Sequence of chain 1.A:
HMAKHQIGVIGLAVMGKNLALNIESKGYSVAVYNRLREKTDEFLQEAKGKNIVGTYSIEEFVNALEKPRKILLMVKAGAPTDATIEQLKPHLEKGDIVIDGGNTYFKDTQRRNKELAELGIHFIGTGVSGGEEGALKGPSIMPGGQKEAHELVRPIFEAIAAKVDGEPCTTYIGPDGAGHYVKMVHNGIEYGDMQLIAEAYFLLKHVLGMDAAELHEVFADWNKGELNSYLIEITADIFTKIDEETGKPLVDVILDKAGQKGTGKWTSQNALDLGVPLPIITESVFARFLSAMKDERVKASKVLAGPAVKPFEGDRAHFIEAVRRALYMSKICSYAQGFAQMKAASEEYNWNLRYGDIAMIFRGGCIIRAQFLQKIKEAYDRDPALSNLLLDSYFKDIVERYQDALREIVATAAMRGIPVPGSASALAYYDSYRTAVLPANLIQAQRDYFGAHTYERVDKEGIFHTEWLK

Sequence of chain 1.B:
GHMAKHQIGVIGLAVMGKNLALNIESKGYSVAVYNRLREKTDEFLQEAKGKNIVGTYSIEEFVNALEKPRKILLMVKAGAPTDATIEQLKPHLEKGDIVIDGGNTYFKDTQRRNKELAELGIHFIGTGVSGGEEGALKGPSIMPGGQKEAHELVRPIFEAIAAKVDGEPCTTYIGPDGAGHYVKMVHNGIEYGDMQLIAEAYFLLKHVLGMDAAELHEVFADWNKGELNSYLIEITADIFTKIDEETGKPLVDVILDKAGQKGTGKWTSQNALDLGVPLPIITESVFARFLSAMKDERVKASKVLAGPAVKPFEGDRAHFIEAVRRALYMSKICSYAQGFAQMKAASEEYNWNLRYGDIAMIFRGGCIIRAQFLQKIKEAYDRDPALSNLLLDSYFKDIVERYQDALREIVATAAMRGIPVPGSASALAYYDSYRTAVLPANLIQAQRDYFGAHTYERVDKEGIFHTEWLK

Binding-site contacts:
Ligand atom O1A contacts residue ASN188 of chain 1.A at 3.0 Å (h-bond).
Ligand atom O3P contacts residue ARG448 of chain 1.B at 3.3 Å (salt-bridge).
Ligand atom O1A contacts residue LYS184 of chain 1.A at 2.8 Å (salt-bridge).
Ligand atom O4 contacts residue ASN188 of chain 1.A at 3.2 Å (h-bond).
Ligand atom C2 contacts residue LYS184 of chain 1.A at 3.1 Å.
Ligand atom C1 contacts residue GLY131 of chain 1.A at 4.1 Å.
Ligand atom C6 contacts residue GLU191 of chain 1.A at 4.0 Å.
Ligand atom C1 contacts residue LYS184 of chain 1.A at 3.2 Å.
Ligand atom O2 contacts residue VAL129 of chain 1.A at 3.9 Å.
Ligand atom C6 contacts residue HIS454 of chain 1.B at 3.5 Å.
Ligand atom O1 contacts residue GLY132 of chain 1.A at 3.4 Å (h-bond).
Ligand atom O4 contacts residue GLU191 of chain 1.A at 2.5 Å (salt-bridge).
Ligand atom P contacts residue HIS454 of chain 1.B at 4.1 Å.
Ligand atom C4 contacts residue GLU191 of chain 1.A at 3.6 Å.
Ligand atom C2 contacts residue ASN188 of chain 1.A at 3.9 Å.
Ligand atom O2P contacts residue HIS454 of chain 1.B at 2.9 Å (h-bond).
Ligand atom O1P contacts residue TYR192 of chain 1.A at 2.8 Å (h-bond).
Ligand atom O2 contacts residue LYS184 of chain 1.A at 3.1 Å (salt-bridge).
Ligand atom O2P contacts residue ARG448 of chain 1.B at 2.8 Å (salt-bridge).
Ligand atom O3P contacts residue TYR192 of chain 1.A at 3.5 Å (h-bond).
Ligand atom P contacts residue ARG448 of chain 1.B at 3.5 Å.
Ligand atom O1 contacts residue GLY131 of chain 1.A at 3.1 Å (h-bond).
Ligand atom O1 contacts residue ILE368 of chain 1.A at 3.9 Å.
Ligand atom O1A contacts residue HIS187 of chain 1.A at 3.4 Å.
Ligand atom O1 contacts residue SER130 of chain 1.A at 3.1 Å (h-bond).
Ligand atom O1P contacts residue ARG448 of chain 1.B at 3.5 Å (salt-bridge).
Ligand atom C2 contacts residue ASN104 of chain 1.A at 4.1 Å.
Ligand atom O2P contacts residue LYS262 of chain 1.A at 3.8 Å.
Ligand atom C1 contacts residue SER130 of chain 1.A at 3.2 Å.
Ligand atom O2 contacts residue ASN104 of chain 1.A at 3.1 Å (h-bond).
Ligand atom P contacts residue TYR192 of chain 1.A at 3.5 Å.
Ligand atom O1P contacts residue GLN261 of chain 1.A at 3.2 Å.
Ligand atom C1 contacts residue ASN188 of chain 1.A at 3.8 Å.
Ligand atom O6 contacts residue TYR192 of chain 1.A at 3.8 Å.
Ligand atom O5 contacts residue ASN188 of chain 1.A at 3.8 Å.
Ligand atom P contacts residue LYS262 of chain 1.A at 3.9 Å.
Ligand atom O3P contacts residue ARG289 of chain 1.A at 3.1 Å (salt-bridge).
Ligand atom C5 contacts residue GLU191 of chain 1.A at 3.5 Å.
Ligand atom O1A contacts residue SER130 of chain 1.A at 2.6 Å (h-bond).
Ligand atom O1P contacts residue LYS262 of chain 1.A at 2.4 Å (salt-bridge).

This small molecule binds to this protein.
Small molecule (SMILES): O=C(O)[C@H](O)[C@@H](O)[C@H](O)[C@H](O)COP(=O)(O)O